Sequence of chain 24.H:
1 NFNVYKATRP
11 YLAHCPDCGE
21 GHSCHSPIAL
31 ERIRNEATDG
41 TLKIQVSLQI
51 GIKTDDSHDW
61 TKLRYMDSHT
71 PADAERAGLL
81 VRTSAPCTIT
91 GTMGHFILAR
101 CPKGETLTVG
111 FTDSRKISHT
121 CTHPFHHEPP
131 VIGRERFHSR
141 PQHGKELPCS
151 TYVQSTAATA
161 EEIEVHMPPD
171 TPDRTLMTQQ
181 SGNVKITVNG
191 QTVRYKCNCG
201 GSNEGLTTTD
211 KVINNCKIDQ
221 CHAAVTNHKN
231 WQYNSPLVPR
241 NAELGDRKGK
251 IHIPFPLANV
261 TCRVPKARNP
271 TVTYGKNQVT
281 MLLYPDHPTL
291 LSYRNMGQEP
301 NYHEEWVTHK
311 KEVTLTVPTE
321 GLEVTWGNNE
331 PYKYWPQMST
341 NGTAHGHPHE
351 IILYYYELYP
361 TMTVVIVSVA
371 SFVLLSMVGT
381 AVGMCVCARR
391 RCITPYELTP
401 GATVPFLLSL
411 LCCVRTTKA

Sequence of chain 24.G:
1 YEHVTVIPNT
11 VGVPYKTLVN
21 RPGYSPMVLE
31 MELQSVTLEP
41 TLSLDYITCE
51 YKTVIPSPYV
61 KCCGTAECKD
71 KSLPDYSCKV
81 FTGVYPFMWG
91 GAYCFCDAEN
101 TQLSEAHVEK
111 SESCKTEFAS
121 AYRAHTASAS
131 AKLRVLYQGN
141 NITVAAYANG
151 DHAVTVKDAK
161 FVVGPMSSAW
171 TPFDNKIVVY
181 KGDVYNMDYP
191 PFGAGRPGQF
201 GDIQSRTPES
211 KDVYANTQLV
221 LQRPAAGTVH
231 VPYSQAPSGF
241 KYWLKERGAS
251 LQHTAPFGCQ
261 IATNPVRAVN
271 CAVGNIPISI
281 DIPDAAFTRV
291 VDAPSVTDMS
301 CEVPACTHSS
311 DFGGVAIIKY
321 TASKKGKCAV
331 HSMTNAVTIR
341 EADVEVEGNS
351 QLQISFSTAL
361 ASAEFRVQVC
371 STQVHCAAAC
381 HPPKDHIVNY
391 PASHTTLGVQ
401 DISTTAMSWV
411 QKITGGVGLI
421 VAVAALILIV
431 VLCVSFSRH

A small-molecule ligand and the protein it binds are described below.
Small molecule (SMILES): CC(=O)N[C@@H]1[C@@H](O)[C@H](O)[C@@H](CO)O[C@H]1O

Binding-site contacts:
Ligand atom C4 contacts residue ASN259 of chain 24.H at 4.2 Å.
Ligand atom C1 contacts residue ASN259 of chain 24.H at 1.4 Å.
Ligand atom O6 contacts residue LYS115 of chain 24.G at 4.2 Å.
Ligand atom C7 contacts residue ASN259 of chain 24.H at 3.1 Å.
Ligand atom C8 contacts residue ASN259 of chain 24.H at 4.4 Å.
Ligand atom O7 contacts residue LYS181 of chain 24.G at 4.2 Å.
Ligand atom O5 contacts residue THR116 of chain 24.G at 3.9 Å.
Ligand atom C5 contacts residue THR116 of chain 24.G at 4.5 Å.
Ligand atom C6 contacts residue LYS115 of chain 24.G at 4.1 Å.
Ligand atom C3 contacts residue ASN259 of chain 24.H at 3.8 Å.
Ligand atom O7 contacts residue ASN259 of chain 24.H at 2.9 Å (h-bond).
Ligand atom O6 contacts residue THR116 of chain 24.G at 3.3 Å.
Ligand atom C6 contacts residue THR116 of chain 24.G at 3.8 Å.
Ligand atom N2 contacts residue ASN259 of chain 24.H at 2.9 Å (h-bond).
Ligand atom O5 contacts residue ASN259 of chain 24.H at 2.3 Å (h-bond).
Ligand atom C2 contacts residue ASN259 of chain 24.H at 2.4 Å.
Ligand atom C5 contacts residue ASN259 of chain 24.H at 3.6 Å.